A small-molecule ligand and the protein it binds are described below.
Small molecule (SMILES): N[C@H](CCC(=O)O)C(=O)O

Binding-site contacts:
Ligand atom O contacts residue THR79 of chain 1.B at 4.0 Å.
Ligand atom CA contacts residue THR189 of chain 1.B at 3.6 Å.
Ligand atom CD contacts residue SER15 of chain 1.B at 3.5 Å.
Ligand atom N contacts residue THR189 of chain 1.B at 2.9 Å (h-bond).
Ligand atom CA contacts residue SER15 of chain 1.B at 3.6 Å.
Ligand atom OXT contacts residue CYS188 of chain 1.B at 3.8 Å.
Ligand atom C contacts residue THR79 of chain 1.B at 3.5 Å.
Ligand atom C contacts residue THR189 of chain 1.B at 3.8 Å.
Ligand atom O contacts residue CYS188 of chain 1.B at 3.6 Å.
Ligand atom OE2 contacts residue PRO45 of chain 1.B at 3.5 Å.
Ligand atom OE2 contacts residue GLY47 of chain 1.B at 2.8 Å (h-bond).
Ligand atom N contacts residue CYS77 of chain 1.B at 3.3 Å (h-bond).
Ligand atom C contacts residue CYS77 of chain 1.B at 3.6 Å (hydrophobic).
Ligand atom CD contacts residue GLY47 of chain 1.B at 3.7 Å.
Ligand atom CA contacts residue CYS77 of chain 1.B at 3.5 Å (hydrophobic).
Ligand atom CB contacts residue CYS188 of chain 1.B at 3.7 Å (hydrophobic).
Ligand atom OE2 contacts residue THR122 of chain 1.B at 3.8 Å.
Ligand atom CB contacts residue HIS190 of chain 1.B at 3.9 Å.
Ligand atom CG contacts residue VAL152 of chain 1.B at 4.0 Å (hydrophobic).
Ligand atom C contacts residue ASN78 of chain 1.B at 3.7 Å.
Ligand atom CA contacts residue THR79 of chain 1.B at 4.0 Å.
Ligand atom CG contacts residue HIS190 of chain 1.B at 3.7 Å.
Ligand atom OE2 contacts residue TYR46 of chain 1.B at 3.6 Å (h-bond).
Ligand atom CD contacts residue PRO45 of chain 1.B at 3.6 Å (hydrophobic).
Ligand atom OXT contacts residue ASN78 of chain 1.B at 3.9 Å.
Ligand atom O contacts residue ASN78 of chain 1.B at 3.1 Å (h-bond).
Ligand atom CG contacts residue SER15 of chain 1.B at 3.6 Å.
Ligand atom C contacts residue CYS188 of chain 1.B at 3.8 Å (hydrophobic).
Ligand atom N contacts residue ASP14 of chain 1.B at 3.0 Å (salt-bridge).
Ligand atom OXT contacts residue THR122 of chain 1.B at 3.5 Å.
Ligand atom CB contacts residue THR189 of chain 1.B at 3.6 Å.
Ligand atom OE1 contacts residue PRO45 of chain 1.B at 3.4 Å.
Ligand atom N contacts residue SER15 of chain 1.B at 3.0 Å (h-bond).
Ligand atom CD contacts residue TYR46 of chain 1.B at 3.5 Å (hydrophobic).
Ligand atom O contacts residue CYS77 of chain 1.B at 3.9 Å.
Ligand atom OE1 contacts residue GLY47 of chain 1.B at 3.8 Å.
Ligand atom OE1 contacts residue TYR46 of chain 1.B at 2.8 Å (h-bond).
Ligand atom OXT contacts residue THR79 of chain 1.B at 2.6 Å (h-bond).
Ligand atom OE1 contacts residue SER15 of chain 1.B at 2.6 Å (h-bond).
Ligand atom O contacts residue THR189 of chain 1.B at 2.9 Å (h-bond).

Sequence of chain 1.B:
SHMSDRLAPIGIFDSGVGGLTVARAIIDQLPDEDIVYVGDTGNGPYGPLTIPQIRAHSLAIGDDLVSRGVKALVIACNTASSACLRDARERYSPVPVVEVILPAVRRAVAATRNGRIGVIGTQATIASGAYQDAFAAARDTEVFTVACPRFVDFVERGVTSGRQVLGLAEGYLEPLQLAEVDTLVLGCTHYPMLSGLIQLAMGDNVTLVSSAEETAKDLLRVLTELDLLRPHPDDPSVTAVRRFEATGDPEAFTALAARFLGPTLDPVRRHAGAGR